The small molecule below binds the protein below.
Small molecule (SMILES): CSCC[C@H](NC(=O)[C@@H](NC(=O)[C@H](C)NC(=O)[C@H](Cc1ccccc1)NC(=O)[C@H](CC(N)=O)NC(=O)[C@H](C)NC(=O)[C@@H]1CCCN1C(=O)CNC(=O)[C@@H](N)CCCCN)[C@@H](C)O)C(O)O

Binding-site contacts:
Ligand atom N contacts residue TYR7 of chain 1.E at 3.0 Å (h-bond).
Ligand atom CA contacts residue TYR7 of chain 1.E at 3.2 Å (hydrophobic).
Ligand atom CB contacts residue TYR156 of chain 1.E at 3.3 Å (hydrophobic).
Ligand atom O contacts residue TRP147 of chain 1.E at 3.1 Å (h-bond).
Ligand atom CA contacts residue TYR156 of chain 1.E at 3.4 Å (hydrophobic).
Ligand atom OXT contacts residue TYR84 of chain 1.E at 3.0 Å (h-bond).
Ligand atom CE2 contacts residue HIS155 of chain 1.E at 3.4 Å.
Ligand atom CG contacts residue TYR171 of chain 1.E at 3.4 Å (hydrophobic).
Ligand atom CA contacts residue TYR159 of chain 1.E at 3.4 Å (hydrophobic).
Ligand atom O contacts residue TRP73 of chain 1.E at 3.3 Å.
Ligand atom N contacts residue TYR156 of chain 1.E at 3.0 Å (h-bond).
Ligand atom OD1 contacts residue GLN97 of chain 1.E at 3.0 Å (h-bond).
Ligand atom N contacts residue TYR171 of chain 1.E at 2.8 Å (h-bond).
Ligand atom N contacts residue GLN70 of chain 1.E at 2.8 Å (h-bond).
Ligand atom N contacts residue SER77 of chain 1.E at 3.0 Å (h-bond).
Ligand atom OXT contacts residue LYS146 of chain 1.E at 3.0 Å (salt-bridge).
Ligand atom O contacts residue TRP147 of chain 1.E at 3.2 Å (h-bond).
Ligand atom C contacts residue TYR159 of chain 1.E at 3.5 Å (hydrophobic).
Ligand atom NZ contacts residue ARG62 of chain 1.E at 3.3 Å (salt-bridge).
Ligand atom N contacts residue TYR7 of chain 1.E at 3.4 Å.
Ligand atom O contacts residue TRP73 of chain 1.E at 2.9 Å (h-bond).
Ligand atom O contacts residue TYR84 of chain 1.E at 2.8 Å (h-bond).
Ligand atom OG1 contacts residue LYS146 of chain 1.E at 3.0 Å (salt-bridge).
Ligand atom OD1 contacts residue GLN70 of chain 1.E at 3.1 Å (h-bond).
Ligand atom CB contacts residue TRP73 of chain 1.E at 3.4 Å (hydrophobic).
Ligand atom O contacts residue THR143 of chain 1.E at 2.7 Å (h-bond).
Ligand atom CG contacts residue GLU9 of chain 1.E at 3.3 Å.
Ligand atom CD contacts residue TRP167 of chain 1.E at 3.4 Å (hydrophobic).
Ligand atom CG contacts residue GLN70 of chain 1.E at 3.3 Å.
Ligand atom O contacts residue TYR159 of chain 1.E at 2.7 Å (h-bond).
Ligand atom ND2 contacts residue GLN70 of chain 1.E at 3.4 Å (h-bond).
Ligand atom CA contacts residue GLU63 of chain 1.E at 3.3 Å.
Ligand atom CZ contacts residue HIS155 of chain 1.E at 3.4 Å.
Ligand atom CG contacts residue SER77 of chain 1.E at 3.0 Å.
Ligand atom OXT contacts residue ASN80 of chain 1.E at 2.5 Å (h-bond).
Ligand atom O contacts residue GLN70 of chain 1.E at 3.4 Å.
Ligand atom ND2 contacts residue GLN97 of chain 1.E at 2.8 Å (h-bond).
Ligand atom O contacts residue LYS146 of chain 1.E at 3.1 Å (salt-bridge).
Ligand atom CE contacts residue LEU95 of chain 1.E at 3.3 Å (hydrophobic).
Ligand atom O contacts residue LYS66 of chain 1.E at 2.9 Å (salt-bridge).

Sequence of chain 1.E:
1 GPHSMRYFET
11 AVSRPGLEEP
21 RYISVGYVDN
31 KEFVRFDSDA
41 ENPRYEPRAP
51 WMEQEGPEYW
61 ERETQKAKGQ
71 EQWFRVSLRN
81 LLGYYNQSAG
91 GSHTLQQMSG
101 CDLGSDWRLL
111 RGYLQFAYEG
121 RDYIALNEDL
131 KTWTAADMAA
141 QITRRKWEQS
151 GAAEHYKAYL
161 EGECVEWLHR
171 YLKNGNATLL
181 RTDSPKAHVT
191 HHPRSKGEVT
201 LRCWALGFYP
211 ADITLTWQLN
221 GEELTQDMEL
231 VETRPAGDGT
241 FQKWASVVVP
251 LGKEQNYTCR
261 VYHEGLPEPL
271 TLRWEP